Sequence of chain 1.B:
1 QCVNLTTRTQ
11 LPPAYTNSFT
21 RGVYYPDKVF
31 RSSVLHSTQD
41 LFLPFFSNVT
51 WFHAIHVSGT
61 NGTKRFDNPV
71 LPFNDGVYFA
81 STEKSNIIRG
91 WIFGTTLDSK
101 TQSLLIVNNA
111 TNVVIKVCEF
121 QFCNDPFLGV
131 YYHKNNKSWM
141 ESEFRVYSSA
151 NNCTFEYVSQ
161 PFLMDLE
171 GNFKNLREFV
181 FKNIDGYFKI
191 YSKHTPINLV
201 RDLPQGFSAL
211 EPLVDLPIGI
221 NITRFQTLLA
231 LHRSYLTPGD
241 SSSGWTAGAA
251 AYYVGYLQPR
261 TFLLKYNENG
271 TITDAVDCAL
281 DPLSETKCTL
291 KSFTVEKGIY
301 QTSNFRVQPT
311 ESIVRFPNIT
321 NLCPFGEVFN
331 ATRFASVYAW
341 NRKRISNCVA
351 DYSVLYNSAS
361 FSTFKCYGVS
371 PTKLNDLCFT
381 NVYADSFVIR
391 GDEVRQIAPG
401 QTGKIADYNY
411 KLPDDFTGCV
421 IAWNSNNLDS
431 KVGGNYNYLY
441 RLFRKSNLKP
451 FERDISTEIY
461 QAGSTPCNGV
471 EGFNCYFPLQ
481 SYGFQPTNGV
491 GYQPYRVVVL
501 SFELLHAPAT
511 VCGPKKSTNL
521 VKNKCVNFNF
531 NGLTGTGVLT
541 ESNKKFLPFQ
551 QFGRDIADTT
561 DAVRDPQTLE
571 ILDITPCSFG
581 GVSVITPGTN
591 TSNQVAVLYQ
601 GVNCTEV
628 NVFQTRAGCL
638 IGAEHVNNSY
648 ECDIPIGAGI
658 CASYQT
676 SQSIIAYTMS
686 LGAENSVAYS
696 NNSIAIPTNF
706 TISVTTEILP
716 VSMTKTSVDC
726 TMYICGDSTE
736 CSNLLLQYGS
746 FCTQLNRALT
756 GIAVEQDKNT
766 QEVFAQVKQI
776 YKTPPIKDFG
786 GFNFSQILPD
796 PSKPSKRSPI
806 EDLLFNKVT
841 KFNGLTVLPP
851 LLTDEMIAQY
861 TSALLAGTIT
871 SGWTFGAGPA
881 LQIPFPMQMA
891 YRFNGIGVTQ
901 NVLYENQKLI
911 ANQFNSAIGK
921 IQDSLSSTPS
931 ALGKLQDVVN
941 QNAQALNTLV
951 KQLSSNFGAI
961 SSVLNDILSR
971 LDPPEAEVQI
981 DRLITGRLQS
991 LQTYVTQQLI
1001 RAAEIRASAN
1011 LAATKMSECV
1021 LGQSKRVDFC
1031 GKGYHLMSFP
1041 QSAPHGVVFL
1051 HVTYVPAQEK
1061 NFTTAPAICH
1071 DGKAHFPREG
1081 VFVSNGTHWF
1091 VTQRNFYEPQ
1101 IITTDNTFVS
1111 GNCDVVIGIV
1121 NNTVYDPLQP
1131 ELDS

This small molecule binds to this protein.
Small molecule (SMILES): CC(=O)N[C@@H]1[C@@H](O)[C@H](O)[C@@H](CO)O[C@H]1O

Binding-site contacts:
Ligand atom O7 contacts residue ILE1117 of chain 1.A at 4.5 Å.
Ligand atom O7 contacts residue ASN696 of chain 1.A at 3.0 Å (h-bond).
Ligand atom C8 contacts residue GLY1118 of chain 1.A at 3.5 Å.
Ligand atom C8 contacts residue ILE1117 of chain 1.A at 4.3 Å (hydrophobic).
Ligand atom C3 contacts residue ASN696 of chain 1.A at 3.8 Å.
Ligand atom C4 contacts residue ASN696 of chain 1.A at 4.2 Å.
Ligand atom C2 contacts residue ASN696 of chain 1.A at 2.4 Å.
Ligand atom C1 contacts residue ASN696 of chain 1.A at 1.4 Å.
Ligand atom C7 contacts residue ASN696 of chain 1.A at 3.1 Å.
Ligand atom C5 contacts residue ASN696 of chain 1.A at 3.7 Å.
Ligand atom C8 contacts residue ASN696 of chain 1.A at 4.3 Å.
Ligand atom O5 contacts residue ASN696 of chain 1.A at 2.4 Å (h-bond).
Ligand atom O5 contacts residue ASP783 of chain 1.B at 4.4 Å.
Ligand atom N2 contacts residue ASN696 of chain 1.A at 2.8 Å (h-bond).

Sequence of chain 1.A:
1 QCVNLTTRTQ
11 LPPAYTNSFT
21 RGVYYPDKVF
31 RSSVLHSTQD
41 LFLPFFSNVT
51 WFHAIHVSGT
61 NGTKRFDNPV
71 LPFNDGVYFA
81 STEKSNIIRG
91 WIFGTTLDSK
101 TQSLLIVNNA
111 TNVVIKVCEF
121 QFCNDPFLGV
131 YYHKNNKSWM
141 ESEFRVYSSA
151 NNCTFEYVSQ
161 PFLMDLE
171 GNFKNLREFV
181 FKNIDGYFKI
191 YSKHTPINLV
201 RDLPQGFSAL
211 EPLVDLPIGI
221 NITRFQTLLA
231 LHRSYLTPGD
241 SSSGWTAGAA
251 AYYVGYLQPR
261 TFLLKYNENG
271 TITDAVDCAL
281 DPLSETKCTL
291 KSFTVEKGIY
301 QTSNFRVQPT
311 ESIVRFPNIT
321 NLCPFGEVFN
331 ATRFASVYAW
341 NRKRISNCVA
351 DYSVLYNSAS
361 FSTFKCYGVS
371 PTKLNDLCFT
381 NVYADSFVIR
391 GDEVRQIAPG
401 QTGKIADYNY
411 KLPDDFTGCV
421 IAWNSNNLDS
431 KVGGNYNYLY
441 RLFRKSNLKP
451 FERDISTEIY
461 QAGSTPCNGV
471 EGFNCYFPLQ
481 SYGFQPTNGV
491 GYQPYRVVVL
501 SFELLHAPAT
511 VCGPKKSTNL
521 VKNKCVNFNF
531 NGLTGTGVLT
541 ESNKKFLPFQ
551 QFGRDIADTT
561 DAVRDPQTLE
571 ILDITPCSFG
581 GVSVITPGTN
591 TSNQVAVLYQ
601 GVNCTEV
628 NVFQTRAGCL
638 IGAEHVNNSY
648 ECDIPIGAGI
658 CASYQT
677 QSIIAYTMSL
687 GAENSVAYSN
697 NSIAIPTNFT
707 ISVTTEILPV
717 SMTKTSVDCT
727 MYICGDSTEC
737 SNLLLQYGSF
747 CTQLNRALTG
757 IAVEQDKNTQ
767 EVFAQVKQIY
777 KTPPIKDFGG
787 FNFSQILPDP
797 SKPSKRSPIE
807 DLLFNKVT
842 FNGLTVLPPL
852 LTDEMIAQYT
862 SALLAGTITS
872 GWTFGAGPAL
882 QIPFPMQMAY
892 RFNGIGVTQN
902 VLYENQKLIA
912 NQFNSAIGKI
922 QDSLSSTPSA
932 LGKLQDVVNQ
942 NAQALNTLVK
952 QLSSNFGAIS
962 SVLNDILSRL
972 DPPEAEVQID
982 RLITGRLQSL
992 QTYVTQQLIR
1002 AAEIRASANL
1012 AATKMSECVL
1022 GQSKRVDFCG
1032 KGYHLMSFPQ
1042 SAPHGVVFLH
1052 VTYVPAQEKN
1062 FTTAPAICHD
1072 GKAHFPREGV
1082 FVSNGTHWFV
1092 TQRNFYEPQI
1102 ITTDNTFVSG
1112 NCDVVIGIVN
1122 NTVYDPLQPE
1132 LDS